Binding-site contacts:
Ligand atom C4B contacts residue LEU106 of chain 2.A at 4.0 Å (hydrophobic).
Ligand atom C4 contacts residue MET224 of chain 2.A at 3.8 Å (hydrophobic).
Ligand atom C5 contacts residue TYR152 of chain 2.A at 3.8 Å (hydrophobic).
Ligand atom C4 contacts residue TYR152 of chain 2.A at 3.9 Å (hydrophobic).
Ligand atom C4A contacts residue ASN198 of chain 2.A at 3.9 Å.
Ligand atom O1 contacts residue TYR152 of chain 2.A at 3.9 Å.
Ligand atom O1 contacts residue PHE186 of chain 2.A at 3.5 Å.
Ligand atom C5C contacts residue ILE104 of chain 2.A at 3.8 Å (hydrophobic).
Ligand atom C7C contacts residue TYR197 of chain 2.A at 3.8 Å (hydrophobic).
Ligand atom C7C contacts residue VAL191 of chain 2.A at 4.0 Å (hydrophobic).
Ligand atom CM1 contacts residue SER107 of chain 2.A at 3.9 Å.
Ligand atom O1B contacts residue TYR128 of chain 2.A at 3.9 Å.
Ligand atom C3C contacts residue TYR128 of chain 2.A at 3.9 Å (hydrophobic).
Ligand atom C5C contacts residue TYR128 of chain 2.A at 3.5 Å (hydrophobic).
Ligand atom C2C contacts residue TYR152 of chain 2.A at 4.0 Å (hydrophobic).
Ligand atom C1C contacts residue TYR152 of chain 2.A at 4.0 Å (hydrophobic).
Ligand atom C3 contacts residue PRO174 of chain 2.A at 3.8 Å (hydrophobic).
Ligand atom C31 contacts residue ALA150 of chain 2.A at 3.1 Å (hydrophobic).
Ligand atom O1 contacts residue ALA24 of chain 2.C at 3.6 Å.
Ligand atom N2 contacts residue ALA24 of chain 2.C at 3.4 Å.
Ligand atom N2 contacts residue PRO174 of chain 2.A at 3.9 Å.
Ligand atom C6C contacts residue VAL191 of chain 2.A at 3.2 Å (hydrophobic).
Ligand atom C4 contacts residue PHE186 of chain 2.A at 3.6 Å (hydrophobic).
Ligand atom C31 contacts residue VAL176 of chain 2.A at 3.3 Å (hydrophobic).
Ligand atom C3C contacts residue VAL188 of chain 2.A at 3.3 Å (hydrophobic).
Ligand atom C3 contacts residue PHE186 of chain 2.A at 3.8 Å (hydrophobic).
Ligand atom C5 contacts residue PHE186 of chain 2.A at 3.5 Å (hydrophobic).
Ligand atom C31 contacts residue SER175 of chain 2.A at 3.6 Å.
Ligand atom C4C contacts residue TYR152 of chain 2.A at 3.8 Å (hydrophobic).
Ligand atom C5B contacts residue TYR197 of chain 2.A at 3.8 Å (hydrophobic).
Ligand atom C6B contacts residue TYR197 of chain 2.A at 3.7 Å (hydrophobic).
Ligand atom O1 contacts residue VAL188 of chain 2.A at 3.8 Å.
Ligand atom C7C contacts residue TYR128 of chain 2.A at 3.6 Å (hydrophobic).
Ligand atom C31 contacts residue PRO174 of chain 2.A at 3.4 Å (hydrophobic).
Ligand atom C5B contacts residue LEU106 of chain 2.A at 3.8 Å (hydrophobic).
Ligand atom O1B contacts residue ILE104 of chain 2.A at 3.9 Å.
Ligand atom C6B contacts residue LEU106 of chain 2.A at 4.0 Å (hydrophobic).
Ligand atom C2C contacts residue VAL188 of chain 2.A at 3.2 Å (hydrophobic).
Ligand atom N2 contacts residue PHE186 of chain 2.A at 3.7 Å.
Ligand atom C4C contacts residue ILE104 of chain 2.A at 3.9 Å (hydrophobic).

Sequence of chain 2.C:
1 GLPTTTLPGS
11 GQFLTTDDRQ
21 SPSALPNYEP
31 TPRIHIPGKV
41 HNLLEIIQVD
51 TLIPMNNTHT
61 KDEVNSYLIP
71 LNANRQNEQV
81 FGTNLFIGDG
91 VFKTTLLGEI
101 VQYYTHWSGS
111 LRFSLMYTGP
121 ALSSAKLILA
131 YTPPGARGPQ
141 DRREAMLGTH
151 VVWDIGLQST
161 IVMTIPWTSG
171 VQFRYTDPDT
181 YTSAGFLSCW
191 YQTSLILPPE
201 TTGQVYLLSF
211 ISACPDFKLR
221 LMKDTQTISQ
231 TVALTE

This protein binds this small molecule.
Small molecule (SMILES): Cc1cc(CCCCCCCOc2ccc(C3=N[C@@H](C)CO3)cc2)on1

Sequence of chain 2.A:
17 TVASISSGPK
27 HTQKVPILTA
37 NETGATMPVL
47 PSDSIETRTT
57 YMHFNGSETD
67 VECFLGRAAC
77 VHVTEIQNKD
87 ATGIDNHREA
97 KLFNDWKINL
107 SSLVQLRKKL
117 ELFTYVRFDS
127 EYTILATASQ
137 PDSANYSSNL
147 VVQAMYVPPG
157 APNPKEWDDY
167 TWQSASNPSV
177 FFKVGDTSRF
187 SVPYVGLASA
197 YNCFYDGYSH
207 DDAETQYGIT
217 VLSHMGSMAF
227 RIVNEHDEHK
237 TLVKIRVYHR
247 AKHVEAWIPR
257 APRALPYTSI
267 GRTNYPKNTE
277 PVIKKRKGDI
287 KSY